Binding-site contacts:
Ligand atom N2 contacts residue LEU358 of chain 1.A at 3.9 Å.
Ligand atom O6 contacts residue PO41 of chain 1.V at 2.7 Å (h-bond).
Ligand atom O5 contacts residue ASN65 of chain 1.A at 2.3 Å (h-bond).
Ligand atom C2 contacts residue ASN65 of chain 1.A at 2.4 Å.
Ligand atom O5 contacts residue PO41 of chain 1.V at 2.7 Å (h-bond).
Ligand atom C3 contacts residue ASN65 of chain 1.A at 3.7 Å.
Ligand atom C7 contacts residue ASN65 of chain 1.A at 3.2 Å.
Ligand atom C4 contacts residue ASN65 of chain 1.A at 4.2 Å.
Ligand atom O7 contacts residue TYR387 of chain 1.C at 3.3 Å.
Ligand atom C8 contacts residue LEU358 of chain 1.A at 3.7 Å (hydrophobic).
Ligand atom C1 contacts residue ASN65 of chain 1.A at 1.4 Å.
Ligand atom C1 contacts residue TYR387 of chain 1.C at 4.1 Å (hydrophobic).
Ligand atom C5 contacts residue PO41 of chain 1.V at 3.5 Å.
Ligand atom C8 contacts residue ASN65 of chain 1.A at 4.5 Å.
Ligand atom C6 contacts residue PO41 of chain 1.V at 3.3 Å.
Ligand atom C5 contacts residue ASN65 of chain 1.A at 3.6 Å.
Ligand atom C1 contacts residue PO41 of chain 1.V at 3.6 Å.
Ligand atom C2 contacts residue TYR387 of chain 1.C at 4.4 Å (hydrophobic).
Ligand atom C7 contacts residue LEU358 of chain 1.A at 3.9 Å (hydrophobic).
Ligand atom O7 contacts residue ASN65 of chain 1.A at 3.1 Å (h-bond).
Ligand atom N2 contacts residue ASN65 of chain 1.A at 2.9 Å (h-bond).
Ligand atom O5 contacts residue TYR387 of chain 1.C at 4.2 Å.

Sequence of chain 1.C:
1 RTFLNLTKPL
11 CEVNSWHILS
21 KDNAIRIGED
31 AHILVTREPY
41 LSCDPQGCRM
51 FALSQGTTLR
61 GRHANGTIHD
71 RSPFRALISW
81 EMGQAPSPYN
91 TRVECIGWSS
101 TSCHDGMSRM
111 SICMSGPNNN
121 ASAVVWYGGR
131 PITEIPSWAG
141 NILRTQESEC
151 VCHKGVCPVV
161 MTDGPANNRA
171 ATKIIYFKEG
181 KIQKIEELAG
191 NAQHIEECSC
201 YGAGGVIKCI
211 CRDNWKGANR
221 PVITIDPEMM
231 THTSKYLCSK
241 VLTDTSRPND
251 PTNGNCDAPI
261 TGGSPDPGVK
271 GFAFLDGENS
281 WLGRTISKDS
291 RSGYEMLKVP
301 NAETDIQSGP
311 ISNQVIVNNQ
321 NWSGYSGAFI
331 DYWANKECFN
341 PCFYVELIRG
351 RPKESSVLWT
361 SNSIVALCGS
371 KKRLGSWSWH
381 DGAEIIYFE

A small-molecule ligand and the protein it binds are described below.
Small molecule (SMILES): CC(=O)N[C@H]1[C@H](O[C@H]2[C@H](O)[C@@H](NC(C)=O)CO[C@@H]2CO)O[C@H](CO)[C@@H](O)[C@@H]1O

Sequence of chain 1.A:
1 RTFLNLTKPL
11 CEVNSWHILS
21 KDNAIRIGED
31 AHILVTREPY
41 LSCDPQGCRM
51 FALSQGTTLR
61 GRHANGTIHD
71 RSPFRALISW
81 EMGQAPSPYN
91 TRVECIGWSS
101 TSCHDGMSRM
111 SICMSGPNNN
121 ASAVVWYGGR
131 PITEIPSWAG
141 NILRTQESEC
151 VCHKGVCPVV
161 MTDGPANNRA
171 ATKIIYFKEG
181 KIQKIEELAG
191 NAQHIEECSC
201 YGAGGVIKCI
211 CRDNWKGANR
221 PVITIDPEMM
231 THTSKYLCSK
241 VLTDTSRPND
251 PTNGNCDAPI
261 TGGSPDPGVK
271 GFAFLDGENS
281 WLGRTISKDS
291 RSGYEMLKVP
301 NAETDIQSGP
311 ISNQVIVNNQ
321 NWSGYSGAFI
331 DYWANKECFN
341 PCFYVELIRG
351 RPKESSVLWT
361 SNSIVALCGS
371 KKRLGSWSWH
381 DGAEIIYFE